A protein and the small-molecule ligand that binds it are described below.
Small molecule (SMILES): CC(=O)N[C@H]1[C@H](O[C@H]2O[C@H](CO)[C@H](O)[C@H](O)[C@H]2O)[C@@H](NC(C)=O)CO[C@@H]1C

Binding-site contacts:
Ligand atom C1 contacts residue ASN60 of chain 1.T at 4.0 Å.
Ligand atom C5 contacts residue SER63 of chain 1.T at 3.6 Å.
Ligand atom N4 contacts residue TYR50 of chain 1.T at 4.1 Å.
Ligand atom N2 contacts residue SER63 of chain 1.T at 2.8 Å (h-bond).
Ligand atom O5 contacts residue SER63 of chain 1.T at 2.3 Å (h-bond).
Ligand atom C6 contacts residue LYS56 of chain 1.T at 3.6 Å.
Ligand atom O7 contacts residue ASN60 of chain 1.T at 4.0 Å.
Ligand atom O7 contacts residue THR62 of chain 1.T at 3.8 Å.
Ligand atom O5 contacts residue ASN60 of chain 1.T at 4.4 Å.
Ligand atom C4 contacts residue SER63 of chain 1.T at 4.1 Å.
Ligand atom C1 contacts residue TYR50 of chain 1.T at 4.2 Å (hydrophobic).
Ligand atom N2 contacts residue THR62 of chain 1.T at 4.2 Å.
Ligand atom C2 contacts residue SER63 of chain 1.T at 2.3 Å.
Ligand atom C7 contacts residue SER63 of chain 1.T at 3.5 Å.
Ligand atom C7 contacts residue THR62 of chain 1.T at 3.6 Å.
Ligand atom C1 contacts residue SER63 of chain 1.T at 1.4 Å.
Ligand atom C6 contacts residue TYR50 of chain 1.T at 2.3 Å (hydrophobic).
Ligand atom O5 contacts residue TYR50 of chain 1.T at 3.3 Å (h-bond).
Ligand atom C5 contacts residue TYR50 of chain 1.T at 2.6 Å (hydrophobic).
Ligand atom C4 contacts residue TYR50 of chain 1.T at 3.9 Å (hydrophobic).
Ligand atom C2 contacts residue ASN60 of chain 1.T at 4.4 Å.
Ligand atom C3 contacts residue SER63 of chain 1.T at 3.7 Å.
Ligand atom O7 contacts residue SER63 of chain 1.T at 3.9 Å.
Ligand atom O5 contacts residue GLU59 of chain 1.T at 4.4 Å.
Ligand atom O10 contacts residue GLU59 of chain 1.T at 3.7 Å.
Ligand atom C8 contacts residue THR62 of chain 1.T at 3.5 Å.

Sequence of chain 1.T:
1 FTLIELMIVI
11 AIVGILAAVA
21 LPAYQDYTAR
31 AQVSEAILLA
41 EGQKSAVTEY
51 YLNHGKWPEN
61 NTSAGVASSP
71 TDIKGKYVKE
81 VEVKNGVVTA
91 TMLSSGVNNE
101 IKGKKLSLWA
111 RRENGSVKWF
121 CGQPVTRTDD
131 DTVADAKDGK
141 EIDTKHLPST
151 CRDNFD